Sequence of chain 1.S:
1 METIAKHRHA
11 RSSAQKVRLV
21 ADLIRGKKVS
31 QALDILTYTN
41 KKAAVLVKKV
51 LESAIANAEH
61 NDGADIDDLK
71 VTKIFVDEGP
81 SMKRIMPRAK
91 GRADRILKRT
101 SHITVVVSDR

A small-molecule ligand and the protein it binds are described below.
Small molecule (SMILES): CC[C@H]1OC(=O)[C@@](C)(F)C(=O)[C@H](C)[C@@H](O[C@@H]2O[C@H](C)C[C@H](N(C)C)[C@H]2O)[C@](C)(OC)C[C@@H](C)C(=O)[C@H](C)[C@H]2N(CCCCn3cc(-c4cccc(N)c4)nn3)C(=O)O[C@]12C

Binding-site contacts:
Ligand atom C14 contacts residue LYS90 of chain 1.S at 4.5 Å.
Ligand atom C8 contacts residue LYS90 of chain 1.S at 4.0 Å.
Ligand atom C76 contacts residue LYS90 of chain 1.S at 4.5 Å.